Sequence of chain 1.C:
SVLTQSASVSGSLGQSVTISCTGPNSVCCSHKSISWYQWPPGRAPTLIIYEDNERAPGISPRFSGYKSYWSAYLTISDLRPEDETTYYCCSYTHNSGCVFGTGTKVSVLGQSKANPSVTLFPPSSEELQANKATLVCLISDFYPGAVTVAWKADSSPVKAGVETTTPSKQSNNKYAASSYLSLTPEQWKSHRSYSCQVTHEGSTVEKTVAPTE

Sequence of chain 1.B:
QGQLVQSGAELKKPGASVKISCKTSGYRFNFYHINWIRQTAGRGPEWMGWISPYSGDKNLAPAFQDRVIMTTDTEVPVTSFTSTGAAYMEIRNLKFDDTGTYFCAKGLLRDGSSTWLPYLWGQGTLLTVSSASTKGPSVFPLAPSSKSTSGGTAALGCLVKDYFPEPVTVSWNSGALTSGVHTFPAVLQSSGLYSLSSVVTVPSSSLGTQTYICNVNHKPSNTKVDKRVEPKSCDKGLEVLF

A protein and the small-molecule ligand that binds it are described below.
Small molecule (SMILES): CC(=O)N[C@H]1[C@H](O[C@H]2[C@H](O)[C@@H](NC(C)=O)CO[C@@H]2CO)O[C@H](CO)[C@@H](O[C@@H]2O[C@H](CO[C@H]3O[C@H](CO[C@H]4O[C@H](CO)[C@@H](O)[C@H](O)[C@@H]4O)[C@@H](O)[C@H](O[C@H]4O[C@H](CO)[C@@H](O)[C@H](O)[C@@H]4O)[C@@H]3O)[C@@H](O)[C@H](O[C@H]3O[C@H](CO)[C@@H](O)[C@H](O)[C@@H]3O)[C@@H]2O)[C@@H]1O

Sequence of chain 1.A:
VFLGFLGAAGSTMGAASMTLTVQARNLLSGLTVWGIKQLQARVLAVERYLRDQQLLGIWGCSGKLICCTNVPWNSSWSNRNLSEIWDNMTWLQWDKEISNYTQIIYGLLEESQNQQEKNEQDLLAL

Sequence of chain 1.D:
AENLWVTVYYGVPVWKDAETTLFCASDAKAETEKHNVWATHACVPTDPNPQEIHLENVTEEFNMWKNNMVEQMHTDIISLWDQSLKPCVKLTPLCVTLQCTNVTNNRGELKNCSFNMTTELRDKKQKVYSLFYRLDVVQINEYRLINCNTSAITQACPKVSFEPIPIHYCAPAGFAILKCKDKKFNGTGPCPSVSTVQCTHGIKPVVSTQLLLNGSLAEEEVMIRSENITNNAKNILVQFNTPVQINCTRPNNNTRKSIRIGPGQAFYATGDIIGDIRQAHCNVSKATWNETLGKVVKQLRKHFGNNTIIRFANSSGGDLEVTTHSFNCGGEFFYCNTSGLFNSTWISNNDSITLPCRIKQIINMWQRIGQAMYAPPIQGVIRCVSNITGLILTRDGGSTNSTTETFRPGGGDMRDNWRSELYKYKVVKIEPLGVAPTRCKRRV

Binding-site contacts:
Ligand atom C7 contacts residue HIS33 of chain 1.B at 3.2 Å.
Ligand atom O2 contacts residue THR115 of chain 1.B at 3.3 Å.
Ligand atom O6 contacts residue ASN96 of chain 1.C at 3.0 Å (h-bond).
Ligand atom O7 contacts residue SER17 of chain 1.A at 2.5 Å (h-bond).
Ligand atom O6 contacts residue LYS58 of chain 1.B at 3.1 Å (salt-bridge).
Ligand atom C7 contacts residue SER17 of chain 1.A at 3.1 Å.
Ligand atom C3 contacts residue ARG110 of chain 1.B at 3.4 Å.
Ligand atom O6 contacts residue ASP111 of chain 1.B at 2.6 Å (salt-bridge).
Ligand atom O7 contacts residue HIS33 of chain 1.B at 3.1 Å (h-bond).
Ligand atom C4 contacts residue ASP57 of chain 1.B at 3.4 Å.
Ligand atom O2 contacts residue GLY112 of chain 1.B at 3.0 Å (h-bond).
Ligand atom O5 contacts residue ARG110 of chain 1.B at 3.3 Å (salt-bridge).
Ligand atom C7 contacts residue ASN58 of chain 1.D at 3.1 Å.
Ligand atom O3 contacts residue HIS33 of chain 1.B at 3.5 Å (h-bond).
Ligand atom C2 contacts residue GLY112 of chain 1.B at 3.5 Å.
Ligand atom N2 contacts residue ASN58 of chain 1.D at 2.9 Å (h-bond).
Ligand atom O6 contacts residue ASP111 of chain 1.B at 3.1 Å (salt-bridge).
Ligand atom O5 contacts residue ASN59 of chain 1.B at 2.8 Å (h-bond).
Ligand atom C5 contacts residue ARG110 of chain 1.B at 3.2 Å.
Ligand atom C2 contacts residue ASN96 of chain 1.C at 3.2 Å.
Ligand atom C8 contacts residue SER17 of chain 1.A at 3.3 Å.
Ligand atom O5 contacts residue ASN96 of chain 1.C at 2.9 Å (h-bond).
Ligand atom C6 contacts residue ASN30 of chain 1.B at 3.2 Å.
Ligand atom O4 contacts residue ARG110 of chain 1.B at 3.4 Å (salt-bridge).
Ligand atom O5 contacts residue ASN58 of chain 1.D at 2.4 Å (h-bond).
Ligand atom O6 contacts residue PHE31 of chain 1.B at 3.2 Å.
Ligand atom C6 contacts residue ASP111 of chain 1.B at 3.2 Å.
Ligand atom C8 contacts residue ARG110 of chain 1.B at 3.1 Å.
Ligand atom O2 contacts residue ASN96 of chain 1.C at 3.0 Å (h-bond).
Ligand atom C4 contacts residue ARG110 of chain 1.B at 3.5 Å.
Ligand atom O7 contacts residue ASN58 of chain 1.D at 2.9 Å (h-bond).
Ligand atom C2 contacts residue ASN58 of chain 1.D at 2.5 Å.
Ligand atom O6 contacts residue ARG110 of chain 1.B at 3.1 Å (salt-bridge).
Ligand atom C1 contacts residue ASN96 of chain 1.C at 3.3 Å.
Ligand atom C5 contacts residue GLY112 of chain 1.B at 3.3 Å.
Ligand atom O4 contacts residue ASP57 of chain 1.B at 2.4 Å (salt-bridge).
Ligand atom C1 contacts residue ASN58 of chain 1.D at 1.4 Å.
Ligand atom C3 contacts residue ASP57 of chain 1.B at 3.5 Å.
Ligand atom O7 contacts residue SER52 of chain 1.B at 3.0 Å (h-bond).
Ligand atom C6 contacts residue ASN96 of chain 1.C at 3.2 Å.